Sequence of chain 4.A:
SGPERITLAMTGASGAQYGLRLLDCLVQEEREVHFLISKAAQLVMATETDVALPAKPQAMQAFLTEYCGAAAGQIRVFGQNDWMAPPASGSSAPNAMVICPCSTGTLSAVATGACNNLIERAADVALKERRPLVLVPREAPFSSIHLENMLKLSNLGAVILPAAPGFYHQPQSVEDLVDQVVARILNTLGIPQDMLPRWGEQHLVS

Binding-site contacts:
Ligand atom CAA contacts residue TYR190 of chain 4.A at 3.8 Å (hydrophobic).
Ligand atom CAF contacts residue SER111 of chain 9.A at 3.9 Å.
Ligand atom CAG contacts residue SER111 of chain 9.A at 3.9 Å.
Ligand atom CAG contacts residue ARG143 of chain 9.A at 3.5 Å.
Ligand atom CAI contacts residue FNR1 of chain 2.C at 3.6 Å.
Ligand atom OAC contacts residue LYS150 of chain 9.A at 3.8 Å.
Ligand atom PAJ contacts residue ARG143 of chain 9.A at 3.8 Å.
Ligand atom OAD contacts residue SER111 of chain 9.A at 3.6 Å (h-bond).
Ligand atom OAD contacts residue SER113 of chain 9.A at 3.9 Å.
Ligand atom OAD contacts residue LYS150 of chain 9.A at 2.8 Å (salt-bridge).
Ligand atom CAF contacts residue ARG143 of chain 9.A at 3.7 Å.
Ligand atom OAD contacts residue GLY112 of chain 9.A at 2.7 Å (h-bond).
Ligand atom OAE contacts residue SER111 of chain 9.A at 4.0 Å.
Ligand atom CAA contacts residue TRP221 of chain 4.A at 3.7 Å (hydrophobic).
Ligand atom OAH contacts residue SER111 of chain 9.A at 2.8 Å (h-bond).
Ligand atom CAF contacts residue ALA110 of chain 9.A at 3.5 Å (hydrophobic).
Ligand atom CAB contacts residue FNR1 of chain 2.C at 3.7 Å.
Ligand atom OAC contacts residue GLU161 of chain 2.A at 2.6 Å (salt-bridge).
Ligand atom CAG contacts residue FNR1 of chain 2.C at 3.3 Å.
Ligand atom OAC contacts residue ARG160 of chain 2.A at 3.3 Å (salt-bridge).
Ligand atom PAJ contacts residue SER111 of chain 9.A at 3.6 Å.
Ligand atom OAD contacts residue ARG206 of chain 4.A at 3.3 Å (salt-bridge).
Ligand atom PAJ contacts residue GLU161 of chain 2.A at 3.8 Å.
Ligand atom OAE contacts residue ARG160 of chain 2.A at 3.5 Å (salt-bridge).
Ligand atom OAE contacts residue ARG206 of chain 4.A at 2.9 Å (salt-bridge).
Ligand atom OAC contacts residue ARG143 of chain 9.A at 3.1 Å (salt-bridge).
Ligand atom OAE contacts residue TYR190 of chain 4.A at 2.6 Å (h-bond).
Ligand atom PAJ contacts residue TYR190 of chain 4.A at 3.9 Å.
Ligand atom PAJ contacts residue ARG206 of chain 4.A at 3.7 Å.
Ligand atom PAJ contacts residue GLY112 of chain 9.A at 3.9 Å.
Ligand atom CAI contacts residue SER111 of chain 9.A at 3.6 Å.
Ligand atom OAD contacts residue GLU161 of chain 2.A at 3.9 Å.
Ligand atom PAJ contacts residue LYS150 of chain 9.A at 3.8 Å.
Ligand atom CAB contacts residue TRP221 of chain 4.A at 3.6 Å (hydrophobic).
Ligand atom OAH contacts residue GLY112 of chain 9.A at 3.9 Å.
Ligand atom CAF contacts residue FNR1 of chain 2.C at 3.3 Å.
Ligand atom CAA contacts residue SER111 of chain 9.A at 3.6 Å.
Ligand atom CAB contacts residue TRP105 of chain 9.A at 3.2 Å (hydrophobic).
Ligand atom PAJ contacts residue ARG160 of chain 2.A at 4.0 Å.
Ligand atom OAH contacts residue ARG143 of chain 9.A at 3.5 Å (salt-bridge).

Sequence of chain 2.A:
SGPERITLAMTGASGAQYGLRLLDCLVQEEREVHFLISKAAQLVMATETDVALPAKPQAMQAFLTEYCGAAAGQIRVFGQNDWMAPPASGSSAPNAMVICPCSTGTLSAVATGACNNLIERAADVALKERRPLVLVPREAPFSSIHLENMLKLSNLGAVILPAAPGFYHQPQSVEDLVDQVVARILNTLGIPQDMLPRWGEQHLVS

The small molecule below binds the protein below.
Small molecule (SMILES): CC(C)=CCOP(=O)(O)O

Sequence of chain 9.A:
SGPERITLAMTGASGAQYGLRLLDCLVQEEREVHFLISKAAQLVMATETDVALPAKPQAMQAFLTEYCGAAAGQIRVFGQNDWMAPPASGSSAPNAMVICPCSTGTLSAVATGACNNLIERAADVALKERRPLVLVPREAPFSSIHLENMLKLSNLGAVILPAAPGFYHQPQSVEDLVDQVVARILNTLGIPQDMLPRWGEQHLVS